Sequence of chain 1.C:
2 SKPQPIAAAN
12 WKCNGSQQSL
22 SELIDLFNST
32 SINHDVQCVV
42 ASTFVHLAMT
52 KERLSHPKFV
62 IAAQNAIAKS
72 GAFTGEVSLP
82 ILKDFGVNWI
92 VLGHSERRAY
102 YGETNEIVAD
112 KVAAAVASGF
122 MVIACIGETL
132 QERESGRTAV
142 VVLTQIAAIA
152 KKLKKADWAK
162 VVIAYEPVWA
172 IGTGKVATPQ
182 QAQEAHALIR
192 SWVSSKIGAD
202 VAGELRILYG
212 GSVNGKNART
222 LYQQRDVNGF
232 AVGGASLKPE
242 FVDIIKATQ

Binding-site contacts:
Ligand atom O2P contacts residue ILE172 of chain 1.C at 4.0 Å.
Ligand atom P contacts residue GLY212 of chain 1.C at 3.6 Å.
Ligand atom O1 contacts residue ILE172 of chain 1.C at 4.1 Å.
Ligand atom C1 contacts residue GLU167 of chain 1.C at 3.3 Å.
Ligand atom O2 contacts residue ALA232 of chain 1.C at 3.6 Å.
Ligand atom O2 contacts residue HIS95 of chain 1.C at 3.1 Å (h-bond).
Ligand atom O1P contacts residue ALA232 of chain 1.C at 4.0 Å.
Ligand atom O4P contacts residue VAL214 of chain 1.C at 3.5 Å (h-bond).
Ligand atom O1P contacts residue GLY212 of chain 1.C at 3.6 Å (h-bond).
Ligand atom O3P contacts residue VAL233 of chain 1.C at 3.9 Å.
Ligand atom O2P contacts residue GLY235 of chain 1.C at 4.0 Å.
Ligand atom O2 contacts residue LYS13 of chain 1.C at 4.2 Å.
Ligand atom O1P contacts residue SER213 of chain 1.C at 3.9 Å.
Ligand atom P contacts residue GLY234 of chain 1.C at 3.8 Å.
Ligand atom O3P contacts residue SER213 of chain 1.C at 3.4 Å (h-bond).
Ligand atom O4P contacts residue ILE172 of chain 1.C at 4.2 Å.
Ligand atom C2 contacts residue LYS13 of chain 1.C at 3.2 Å.
Ligand atom O3P contacts residue VAL214 of chain 1.C at 4.1 Å.
Ligand atom O4P contacts residue GLY173 of chain 1.C at 4.0 Å.
Ligand atom O2 contacts residue GLU167 of chain 1.C at 2.8 Å (salt-bridge).
Ligand atom C2 contacts residue ILE172 of chain 1.C at 3.5 Å (hydrophobic).
Ligand atom C2 contacts residue HIS95 of chain 1.C at 3.8 Å.
Ligand atom O1 contacts residue HIS95 of chain 1.C at 1.3 Å (h-bond).
Ligand atom P contacts residue GLY173 of chain 1.C at 4.1 Å.
Ligand atom C1 contacts residue HIS95 of chain 1.C at 2.5 Å.
Ligand atom O4P contacts residue ALA171 of chain 1.C at 3.6 Å.
Ligand atom O4P contacts residue SER213 of chain 1.C at 1.3 Å (h-bond).
Ligand atom O2P contacts residue GLY173 of chain 1.C at 3.0 Å (h-bond).
Ligand atom O1 contacts residue LYS13 of chain 1.C at 3.4 Å.
Ligand atom O2 contacts residue GLY234 of chain 1.C at 4.0 Å.
Ligand atom O2 contacts residue ASN11 of chain 1.C at 4.0 Å.
Ligand atom O2P contacts residue SER213 of chain 1.C at 3.6 Å.
Ligand atom O3P contacts residue GLY235 of chain 1.C at 3.3 Å (h-bond).
Ligand atom O1 contacts residue ASN11 of chain 1.C at 3.9 Å.
Ligand atom O1 contacts residue GLU167 of chain 1.C at 3.3 Å (salt-bridge).
Ligand atom C1 contacts residue LYS13 of chain 1.C at 3.5 Å.
Ligand atom O1P contacts residue GLY234 of chain 1.C at 3.6 Å.
Ligand atom P contacts residue SER213 of chain 1.C at 2.8 Å.
Ligand atom O4P contacts residue GLY212 of chain 1.C at 2.2 Å.
Ligand atom O3P contacts residue GLY234 of chain 1.C at 2.8 Å (h-bond).

This small molecule binds to this protein.
Small molecule (SMILES): O=C(O)COP(=O)(O)O